Sequence of chain 1.F:
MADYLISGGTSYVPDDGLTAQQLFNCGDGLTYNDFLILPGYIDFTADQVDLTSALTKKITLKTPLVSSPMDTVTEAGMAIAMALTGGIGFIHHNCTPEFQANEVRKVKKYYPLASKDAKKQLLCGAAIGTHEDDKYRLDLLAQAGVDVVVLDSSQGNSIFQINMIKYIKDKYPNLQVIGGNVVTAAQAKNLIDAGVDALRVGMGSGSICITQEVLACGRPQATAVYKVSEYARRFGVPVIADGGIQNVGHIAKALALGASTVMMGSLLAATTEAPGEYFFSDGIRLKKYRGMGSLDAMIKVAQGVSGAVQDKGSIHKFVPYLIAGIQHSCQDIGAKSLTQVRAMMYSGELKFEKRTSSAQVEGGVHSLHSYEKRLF

A small-molecule ligand and the protein it binds are described below.
Small molecule (SMILES): O=c1[nH]cnc2c1ncn2[C@@H]1O[C@H](COP(=O)(O)O)[C@@H](O)[C@H]1O

Binding-site contacts:
Ligand atom O2' contacts residue ARG327 of chain 1.F at 2.9 Å (salt-bridge).
Ligand atom O2P contacts residue GLY333 of chain 1.F at 3.2 Å.
Ligand atom O5' contacts residue GLY370 of chain 1.F at 3.3 Å.
Ligand atom C8 contacts residue MET75 of chain 1.F at 3.5 Å (hydrophobic).
Ligand atom C2' contacts residue NAD1 of chain 1.T at 3.3 Å.
Ligand atom P contacts residue GLY370 of chain 1.F at 3.7 Å.
Ligand atom C5 contacts residue CYS336 of chain 1.F at 3.3 Å (hydrophobic).
Ligand atom N1 contacts residue CYS336 of chain 1.F at 2.9 Å (h-bond).
Ligand atom N3 contacts residue NAD1 of chain 1.T at 3.2 Å.
Ligand atom C2' contacts residue ARG327 of chain 1.F at 3.8 Å.
Ligand atom N1 contacts residue GLN446 of chain 1.F at 3.7 Å.
Ligand atom O3' contacts residue ASP369 of chain 1.F at 2.8 Å (salt-bridge).
Ligand atom N3 contacts residue CYS336 of chain 1.F at 1.6 Å (h-bond).
Ligand atom C4 contacts residue CYS336 of chain 1.F at 2.5 Å (hydrophobic).
Ligand atom C6 contacts residue GLY420 of chain 1.F at 3.4 Å.
Ligand atom C6 contacts residue MET419 of chain 1.F at 3.8 Å (hydrophobic).
Ligand atom O3P contacts residue GLY392 of chain 1.F at 3.2 Å.
Ligand atom O3' contacts residue ARG327 of chain 1.F at 3.8 Å.
Ligand atom O2' contacts residue ASP369 of chain 1.F at 2.7 Å (salt-bridge).
Ligand atom C2 contacts residue NAD1 of chain 1.T at 3.5 Å.
Ligand atom O2P contacts residue GLY371 of chain 1.F at 3.7 Å.
Ligand atom O3' contacts residue SER73 of chain 1.F at 3.2 Å.
Ligand atom C2 contacts residue CYS336 of chain 1.F at 1.9 Å (hydrophobic).
Ligand atom O3P contacts residue TYR416 of chain 1.F at 3.2 Å (h-bond).
Ligand atom C4 contacts residue NAD1 of chain 1.T at 3.5 Å.
Ligand atom C1' contacts residue NAD1 of chain 1.T at 3.5 Å.
Ligand atom O6 contacts residue GLY418 of chain 1.F at 3.2 Å.
Ligand atom P contacts residue SER334 of chain 1.F at 3.7 Å.
Ligand atom O5' contacts residue GLY333 of chain 1.F at 3.3 Å.
Ligand atom N7 contacts residue GLY418 of chain 1.F at 3.6 Å.
Ligand atom O6 contacts residue GLY420 of chain 1.F at 2.5 Å (h-bond).
Ligand atom C6 contacts residue CYS336 of chain 1.F at 3.5 Å (hydrophobic).
Ligand atom O2P contacts residue SER334 of chain 1.F at 2.5 Å (h-bond).
Ligand atom O2' contacts residue NAD1 of chain 1.T at 2.4 Å (h-bond).
Ligand atom O3P contacts residue SER393 of chain 1.F at 2.6 Å (h-bond).
Ligand atom O6 contacts residue MET419 of chain 1.F at 2.9 Å (h-bond).
Ligand atom O1P contacts residue GLY370 of chain 1.F at 3.3 Å.
Ligand atom N9 contacts residue CYS336 of chain 1.F at 3.4 Å (h-bond).
Ligand atom O1P contacts residue GLY392 of chain 1.F at 3.8 Å.
Ligand atom N7 contacts residue MET419 of chain 1.F at 3.5 Å (h-bond).